Binding-site contacts:
Ligand atom C3 contacts residue PHE40 of chain 1.A at 3.5 Å (hydrophobic).
Ligand atom C8 contacts residue ILE64 of chain 1.A at 4.3 Å (hydrophobic).
Ligand atom O3 contacts residue PHE40 of chain 1.A at 2.5 Å.
Ligand atom C14 contacts residue TRP19 of chain 1.A at 4.3 Å (hydrophobic).
Ligand atom O3 contacts residue ILE64 of chain 1.A at 3.0 Å.
Ligand atom C13 contacts residue ARG65 of chain 1.A at 3.8 Å.
Ligand atom C2 contacts residue GLY41 of chain 1.A at 4.1 Å.
Ligand atom C12 contacts residue ARG65 of chain 1.A at 3.4 Å.
Ligand atom C12 contacts residue TRP19 of chain 1.A at 4.2 Å (hydrophobic).
Ligand atom C9 contacts residue ARG65 of chain 1.A at 3.8 Å.
Ligand atom C11 contacts residue ARG65 of chain 1.A at 3.7 Å.
Ligand atom N1 contacts residue ILE64 of chain 1.A at 3.9 Å.
Ligand atom O2 contacts residue PHE40 of chain 1.A at 4.3 Å.
Ligand atom C3 contacts residue GLY41 of chain 1.A at 3.9 Å.
Ligand atom C10 contacts residue ARG65 of chain 1.A at 3.7 Å.
Ligand atom C14 contacts residue ARG65 of chain 1.A at 3.8 Å.
Ligand atom C9 contacts residue ILE64 of chain 1.A at 4.5 Å (hydrophobic).
Ligand atom O3 contacts residue TRP19 of chain 1.A at 3.6 Å.
Ligand atom O1 contacts residue PHE40 of chain 1.A at 4.4 Å.
Ligand atom O2 contacts residue ILE64 of chain 1.A at 4.1 Å.
Ligand atom C14 contacts residue ILE64 of chain 1.A at 4.1 Å (hydrophobic).
Ligand atom C12 contacts residue THR10 of chain 1.A at 4.0 Å.
Ligand atom C13 contacts residue THR10 of chain 1.A at 4.1 Å.
Ligand atom C13 contacts residue PHE40 of chain 1.A at 3.7 Å (hydrophobic).
Ligand atom C14 contacts residue PHE40 of chain 1.A at 3.5 Å (hydrophobic).
Ligand atom C13 contacts residue TRP19 of chain 1.A at 3.5 Å (hydrophobic).
Ligand atom C2 contacts residue PHE40 of chain 1.A at 4.0 Å (hydrophobic).

The protein below binds the small molecule below.
Small molecule (SMILES): O=C(COc1ccccc1)Nc1ccccc1O

Sequence of chain 1.A:
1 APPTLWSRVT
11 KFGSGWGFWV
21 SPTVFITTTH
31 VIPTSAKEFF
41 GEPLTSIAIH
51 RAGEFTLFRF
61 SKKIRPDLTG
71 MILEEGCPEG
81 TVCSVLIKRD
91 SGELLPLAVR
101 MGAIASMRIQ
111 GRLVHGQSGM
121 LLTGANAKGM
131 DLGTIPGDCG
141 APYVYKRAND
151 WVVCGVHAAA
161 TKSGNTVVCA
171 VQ